This protein binds this small molecule.
Small molecule (SMILES): O=C(O)[C@H]1COc2ccccc2O1

Sequence of chain 1.B:
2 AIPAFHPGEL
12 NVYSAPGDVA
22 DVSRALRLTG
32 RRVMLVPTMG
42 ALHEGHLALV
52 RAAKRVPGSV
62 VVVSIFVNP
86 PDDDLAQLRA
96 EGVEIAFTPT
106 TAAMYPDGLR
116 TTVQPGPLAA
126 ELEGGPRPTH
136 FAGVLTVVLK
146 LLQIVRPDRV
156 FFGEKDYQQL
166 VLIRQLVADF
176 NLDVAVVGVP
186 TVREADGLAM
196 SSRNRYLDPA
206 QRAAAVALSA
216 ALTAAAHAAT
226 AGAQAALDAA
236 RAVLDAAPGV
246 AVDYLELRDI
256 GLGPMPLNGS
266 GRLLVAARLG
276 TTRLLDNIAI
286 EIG

Binding-site contacts:
Ligand atom CAK contacts residue GLN164 of chain 1.B at 3.6 Å.
Ligand atom OAH contacts residue 0JD1 of chain 1.L at 0.1 Å (h-bond).
Ligand atom OAB contacts residue HIS47 of chain 1.B at 3.3 Å (h-bond).
Ligand atom CAF contacts residue MET40 of chain 1.B at 3.6 Å (hydrophobic).
Ligand atom CAC contacts residue VAL143 of chain 1.B at 3.5 Å (hydrophobic).
Ligand atom OAA contacts residue 0JD1 of chain 1.L at 0.2 Å (h-bond).
Ligand atom CAM contacts residue PRO38 of chain 1.B at 3.7 Å (hydrophobic).
Ligand atom CAL contacts residue PRO38 of chain 1.B at 3.6 Å (hydrophobic).
Ligand atom CAG contacts residue 0JD1 of chain 1.L at 0.3 Å.
Ligand atom CAD contacts residue PRO38 of chain 1.B at 3.9 Å (hydrophobic).
Ligand atom CAJ contacts residue 0JD1 of chain 1.L at 1.2 Å.
Ligand atom OAB contacts residue MET40 of chain 1.B at 2.8 Å (h-bond).
Ligand atom CAJ contacts residue MET40 of chain 1.B at 3.7 Å (hydrophobic).
Ligand atom OAB contacts residue 0JD1 of chain 1.L at 0.1 Å (h-bond).
Ligand atom CAD contacts residue 0JD1 of chain 1.L at 0.1 Å.
Ligand atom CAL contacts residue THR39 of chain 1.B at 3.9 Å.
Ligand atom OAI contacts residue 0JD1 of chain 1.L at 0.1 Å (h-bond).
Ligand atom CAF contacts residue 0JD1 of chain 1.L at 0.2 Å.
Ligand atom CAL contacts residue 0JD1 of chain 1.L at 0.1 Å.
Ligand atom CAE contacts residue 0JD1 of chain 1.L at 0.1 Å.
Ligand atom CAL contacts residue MET40 of chain 1.B at 3.7 Å (hydrophobic).
Ligand atom CAF contacts residue PRO38 of chain 1.B at 3.8 Å (hydrophobic).
Ligand atom CAJ contacts residue HIS47 of chain 1.B at 3.5 Å.
Ligand atom CAF contacts residue THR39 of chain 1.B at 3.7 Å.
Ligand atom OAI contacts residue PRO38 of chain 1.B at 3.5 Å (h-bond).
Ligand atom CAJ contacts residue THR39 of chain 1.B at 4.1 Å.
Ligand atom CAK contacts residue PRO38 of chain 1.B at 4.0 Å (hydrophobic).
Ligand atom OAI contacts residue THR39 of chain 1.B at 3.2 Å.
Ligand atom CAE contacts residue GLN164 of chain 1.B at 3.5 Å.
Ligand atom CAK contacts residue 0JD1 of chain 1.L at 0.1 Å.
Ligand atom CAM contacts residue MET40 of chain 1.B at 4.0 Å (hydrophobic).
Ligand atom CAC contacts residue 0JD1 of chain 1.L at 0.1 Å.
Ligand atom OAB contacts residue THR39 of chain 1.B at 3.6 Å.
Ligand atom CAM contacts residue 0JD1 of chain 1.L at 0.7 Å.
Ligand atom CAE contacts residue PHE157 of chain 1.B at 3.7 Å (hydrophobic).
Ligand atom OAI contacts residue MET40 of chain 1.B at 3.1 Å.
Ligand atom OAA contacts residue HIS47 of chain 1.B at 3.2 Å (h-bond).
Ligand atom CAG contacts residue GLN164 of chain 1.B at 3.8 Å.
Ligand atom OAH contacts residue GLN164 of chain 1.B at 2.8 Å (h-bond).
Ligand atom CAM contacts residue THR39 of chain 1.B at 3.9 Å.